Sequence of chain 1.B:
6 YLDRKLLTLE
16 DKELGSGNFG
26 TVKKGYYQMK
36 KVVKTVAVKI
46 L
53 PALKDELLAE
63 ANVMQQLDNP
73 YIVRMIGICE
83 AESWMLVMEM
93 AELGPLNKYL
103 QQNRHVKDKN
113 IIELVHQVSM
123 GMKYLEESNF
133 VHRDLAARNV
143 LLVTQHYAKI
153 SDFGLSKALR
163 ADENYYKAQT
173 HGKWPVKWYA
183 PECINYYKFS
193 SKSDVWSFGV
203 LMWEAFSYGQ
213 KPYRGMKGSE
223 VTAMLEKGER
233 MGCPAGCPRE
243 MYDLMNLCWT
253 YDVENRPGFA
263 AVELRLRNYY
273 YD

This protein binds this small molecule.
Small molecule (SMILES): Cc1ccc(Nc2nc(N[C@@H]3CCOC[C@@H]3N)ncc2C(N)=O)cc1

Binding-site contacts:
Ligand atom C4 contacts residue ALA93 of chain 1.B at 3.7 Å (hydrophobic).
Ligand atom N17 contacts residue ASN141 of chain 1.B at 3.0 Å (h-bond).
Ligand atom N18 contacts residue SER153 of chain 1.B at 3.1 Å (h-bond).
Ligand atom C15 contacts residue PRO97 of chain 1.B at 3.5 Å (hydrophobic).
Ligand atom O23 contacts residue ALA42 of chain 1.B at 3.5 Å.
Ligand atom C3 contacts residue GLY96 of chain 1.B at 3.5 Å.
Ligand atom O23 contacts residue ALA93 of chain 1.B at 2.8 Å (h-bond).
Ligand atom C2 contacts residue PRO97 of chain 1.B at 3.6 Å (hydrophobic).
Ligand atom N17 contacts residue ASP154 of chain 1.B at 2.9 Å (salt-bridge).
Ligand atom C7 contacts residue LEU143 of chain 1.B at 2.9 Å (hydrophobic).
Ligand atom N22 contacts residue VAL75 of chain 1.B at 3.5 Å.
Ligand atom C9 contacts residue LEU143 of chain 1.B at 3.8 Å (hydrophobic).
Ligand atom C11 contacts residue ASP154 of chain 1.B at 3.6 Å.
Ligand atom C25 contacts residue LEU19 of chain 1.B at 3.6 Å (hydrophobic).
Ligand atom C19 contacts residue LEU143 of chain 1.B at 3.3 Å (hydrophobic).
Ligand atom C13 contacts residue SER21 of chain 1.B at 3.6 Å.
Ligand atom C25 contacts residue PRO97 of chain 1.B at 3.6 Å (hydrophobic).
Ligand atom O23 contacts residue LEU143 of chain 1.B at 3.4 Å.
Ligand atom N18 contacts residue LEU143 of chain 1.B at 3.8 Å.
Ligand atom C4 contacts residue MET92 of chain 1.B at 3.6 Å (hydrophobic).
Ligand atom N6 contacts residue LEU143 of chain 1.B at 3.3 Å.
Ligand atom C19 contacts residue MET90 of chain 1.B at 3.7 Å (hydrophobic).
Ligand atom O23 contacts residue GLU91 of chain 1.B at 3.6 Å.
Ligand atom N22 contacts residue MET90 of chain 1.B at 3.5 Å.
Ligand atom C16 contacts residue ARG140 of chain 1.B at 3.5 Å.
Ligand atom C21 contacts residue ALA42 of chain 1.B at 3.4 Å (hydrophobic).
Ligand atom C21 contacts residue LEU143 of chain 1.B at 3.3 Å (hydrophobic).
Ligand atom N8 contacts residue LEU143 of chain 1.B at 3.4 Å.
Ligand atom N22 contacts residue ALA42 of chain 1.B at 3.7 Å.
Ligand atom C15 contacts residue ARG140 of chain 1.B at 3.7 Å.
Ligand atom C12 contacts residue ASP154 of chain 1.B at 3.6 Å.
Ligand atom C19 contacts residue SER153 of chain 1.B at 3.2 Å.
Ligand atom O23 contacts residue MET92 of chain 1.B at 3.6 Å.
Ligand atom C20 contacts residue LEU143 of chain 1.B at 2.9 Å (hydrophobic).
Ligand atom N17 contacts residue ARG140 of chain 1.B at 2.7 Å (salt-bridge).
Ligand atom N10 contacts residue ASP154 of chain 1.B at 3.0 Å (salt-bridge).
Ligand atom C2 contacts residue LEU19 of chain 1.B at 3.7 Å (hydrophobic).
Ligand atom N22 contacts residue GLU91 of chain 1.B at 2.9 Å (salt-bridge).
Ligand atom C21 contacts residue GLU91 of chain 1.B at 3.7 Å.
Ligand atom C4 contacts residue GLY96 of chain 1.B at 3.7 Å.